Binding-site contacts:
Ligand atom OXT contacts residue PHE289 of chain 1.A at 3.8 Å.
Ligand atom CB contacts residue PHE479 of chain 1.A at 4.1 Å (hydrophobic).
Ligand atom CB contacts residue FAD1 of chain 1.K at 3.9 Å.
Ligand atom O3 contacts residue VAL265 of chain 1.A at 4.2 Å.
Ligand atom OXT contacts residue ARG264 of chain 1.A at 3.9 Å.
Ligand atom CB contacts residue PHE121 of chain 2.A at 3.4 Å (hydrophobic).
Ligand atom O3 contacts residue ARG264 of chain 1.A at 3.5 Å.
Ligand atom O contacts residue PHE479 of chain 1.A at 4.3 Å.
Ligand atom C contacts residue ARG264 of chain 1.A at 3.5 Å.
Ligand atom CA contacts residue PHE289 of chain 1.A at 3.8 Å (hydrophobic).
Ligand atom OXT contacts residue ASN263 of chain 1.A at 3.0 Å (h-bond).
Ligand atom O contacts residue GLU483 of chain 1.A at 3.9 Å.
Ligand atom C contacts residue PHE289 of chain 1.A at 4.3 Å (hydrophobic).
Ligand atom O3 contacts residue FAD1 of chain 1.K at 3.1 Å (h-bond).
Ligand atom C contacts residue ASN263 of chain 1.A at 3.8 Å.
Ligand atom O3 contacts residue ASN263 of chain 1.A at 3.5 Å (h-bond).
Ligand atom O3 contacts residue PHE479 of chain 1.A at 3.9 Å.
Ligand atom O contacts residue ARG264 of chain 1.A at 3.0 Å (salt-bridge).
Ligand atom CA contacts residue FAD1 of chain 1.K at 3.9 Å.
Ligand atom CA contacts residue ARG264 of chain 1.A at 4.0 Å.
Ligand atom CA contacts residue ASN263 of chain 1.A at 3.9 Å.
Ligand atom O3 contacts residue PHE289 of chain 1.A at 3.9 Å.
Ligand atom CA contacts residue PHE479 of chain 1.A at 4.0 Å (hydrophobic).
Ligand atom CB contacts residue PHE289 of chain 1.A at 3.9 Å (hydrophobic).

This protein binds this small molecule.
Small molecule (SMILES): CC(=O)C(=O)O

Sequence of chain 1.A:
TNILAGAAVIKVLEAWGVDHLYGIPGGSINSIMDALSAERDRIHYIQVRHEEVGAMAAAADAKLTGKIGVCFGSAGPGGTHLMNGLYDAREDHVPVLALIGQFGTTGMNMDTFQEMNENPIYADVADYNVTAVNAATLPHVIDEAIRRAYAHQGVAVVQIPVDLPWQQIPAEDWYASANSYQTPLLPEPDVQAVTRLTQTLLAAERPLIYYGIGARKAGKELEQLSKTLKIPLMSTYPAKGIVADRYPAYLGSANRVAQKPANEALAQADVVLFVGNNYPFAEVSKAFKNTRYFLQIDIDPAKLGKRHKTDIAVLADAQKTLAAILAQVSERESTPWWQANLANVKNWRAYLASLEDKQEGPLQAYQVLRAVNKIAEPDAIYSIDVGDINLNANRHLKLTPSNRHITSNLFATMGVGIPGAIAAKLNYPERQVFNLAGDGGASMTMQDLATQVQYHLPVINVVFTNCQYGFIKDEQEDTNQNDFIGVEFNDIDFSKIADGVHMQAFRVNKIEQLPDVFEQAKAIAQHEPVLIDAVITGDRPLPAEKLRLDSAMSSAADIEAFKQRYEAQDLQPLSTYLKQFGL

Sequence of chain 2.A:
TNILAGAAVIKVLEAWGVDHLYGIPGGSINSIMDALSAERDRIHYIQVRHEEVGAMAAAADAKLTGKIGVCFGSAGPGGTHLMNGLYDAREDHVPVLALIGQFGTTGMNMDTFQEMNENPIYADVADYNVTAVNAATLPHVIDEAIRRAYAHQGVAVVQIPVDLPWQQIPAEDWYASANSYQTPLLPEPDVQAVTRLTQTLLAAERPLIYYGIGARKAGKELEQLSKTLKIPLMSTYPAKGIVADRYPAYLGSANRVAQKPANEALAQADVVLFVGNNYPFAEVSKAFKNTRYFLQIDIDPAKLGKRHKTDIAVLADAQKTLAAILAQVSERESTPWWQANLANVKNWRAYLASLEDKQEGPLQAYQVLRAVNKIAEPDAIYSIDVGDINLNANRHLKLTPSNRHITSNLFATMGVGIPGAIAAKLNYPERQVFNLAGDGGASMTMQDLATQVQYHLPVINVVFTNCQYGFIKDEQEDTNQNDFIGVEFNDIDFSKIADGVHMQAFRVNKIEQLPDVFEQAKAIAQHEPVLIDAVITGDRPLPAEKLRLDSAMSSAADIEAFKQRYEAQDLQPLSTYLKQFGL